Sequence of chain 1.A:
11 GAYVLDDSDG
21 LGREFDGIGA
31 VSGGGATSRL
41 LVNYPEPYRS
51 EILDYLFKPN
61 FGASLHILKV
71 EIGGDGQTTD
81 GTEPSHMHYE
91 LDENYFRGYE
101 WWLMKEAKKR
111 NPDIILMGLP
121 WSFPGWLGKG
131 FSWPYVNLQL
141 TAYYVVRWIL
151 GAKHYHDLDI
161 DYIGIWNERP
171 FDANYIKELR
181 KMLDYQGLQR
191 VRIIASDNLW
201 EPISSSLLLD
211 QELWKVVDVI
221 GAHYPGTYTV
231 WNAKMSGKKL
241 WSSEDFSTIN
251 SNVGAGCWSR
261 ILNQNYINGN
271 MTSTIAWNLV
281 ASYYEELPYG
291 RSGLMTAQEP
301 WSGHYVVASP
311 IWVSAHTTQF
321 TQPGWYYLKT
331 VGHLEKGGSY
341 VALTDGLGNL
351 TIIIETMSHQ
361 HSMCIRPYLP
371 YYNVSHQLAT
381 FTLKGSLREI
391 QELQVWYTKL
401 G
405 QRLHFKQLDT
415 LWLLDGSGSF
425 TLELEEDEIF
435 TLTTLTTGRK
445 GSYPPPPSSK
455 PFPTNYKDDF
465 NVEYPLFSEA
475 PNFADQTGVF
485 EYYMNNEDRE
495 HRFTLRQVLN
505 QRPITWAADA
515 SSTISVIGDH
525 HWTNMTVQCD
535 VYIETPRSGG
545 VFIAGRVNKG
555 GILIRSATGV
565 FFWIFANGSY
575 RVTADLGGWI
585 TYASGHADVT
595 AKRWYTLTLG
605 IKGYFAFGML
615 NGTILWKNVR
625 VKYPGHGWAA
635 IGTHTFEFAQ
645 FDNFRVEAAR

Binding-site contacts:
Ligand atom N2 contacts residue ASN373 of chain 1.A at 3.0 Å (h-bond).
Ligand atom C6 contacts residue SER375 of chain 1.A at 4.2 Å.
Ligand atom C1 contacts residue ASN373 of chain 1.A at 1.4 Å.
Ligand atom C8 contacts residue ASN373 of chain 1.A at 3.8 Å.
Ligand atom C7 contacts residue TYR371 of chain 1.A at 3.8 Å (hydrophobic).
Ligand atom O6 contacts residue LYS336 of chain 1.A at 3.8 Å.
Ligand atom O5 contacts residue SER375 of chain 1.A at 4.2 Å.
Ligand atom C3 contacts residue ASN373 of chain 1.A at 3.8 Å.
Ligand atom C2 contacts residue ASN373 of chain 1.A at 2.5 Å.
Ligand atom C8 contacts residue TYR371 of chain 1.A at 3.2 Å (hydrophobic).
Ligand atom N2 contacts residue TYR371 of chain 1.A at 4.0 Å.
Ligand atom C5 contacts residue ASN373 of chain 1.A at 3.6 Å.
Ligand atom O5 contacts residue ASN373 of chain 1.A at 2.2 Å (h-bond).
Ligand atom C6 contacts residue LYS336 of chain 1.A at 3.8 Å.
Ligand atom O7 contacts residue ASN373 of chain 1.A at 3.9 Å.
Ligand atom O7 contacts residue TYR371 of chain 1.A at 4.5 Å.
Ligand atom C4 contacts residue ASN373 of chain 1.A at 4.2 Å.
Ligand atom C7 contacts residue ASN373 of chain 1.A at 3.4 Å.

The protein below binds the small molecule below.
Small molecule (SMILES): CC(=O)N[C@@H]1[C@@H](O)[C@H](O)[C@@H](CO)O[C@H]1O